Sequence of chain 1.A:
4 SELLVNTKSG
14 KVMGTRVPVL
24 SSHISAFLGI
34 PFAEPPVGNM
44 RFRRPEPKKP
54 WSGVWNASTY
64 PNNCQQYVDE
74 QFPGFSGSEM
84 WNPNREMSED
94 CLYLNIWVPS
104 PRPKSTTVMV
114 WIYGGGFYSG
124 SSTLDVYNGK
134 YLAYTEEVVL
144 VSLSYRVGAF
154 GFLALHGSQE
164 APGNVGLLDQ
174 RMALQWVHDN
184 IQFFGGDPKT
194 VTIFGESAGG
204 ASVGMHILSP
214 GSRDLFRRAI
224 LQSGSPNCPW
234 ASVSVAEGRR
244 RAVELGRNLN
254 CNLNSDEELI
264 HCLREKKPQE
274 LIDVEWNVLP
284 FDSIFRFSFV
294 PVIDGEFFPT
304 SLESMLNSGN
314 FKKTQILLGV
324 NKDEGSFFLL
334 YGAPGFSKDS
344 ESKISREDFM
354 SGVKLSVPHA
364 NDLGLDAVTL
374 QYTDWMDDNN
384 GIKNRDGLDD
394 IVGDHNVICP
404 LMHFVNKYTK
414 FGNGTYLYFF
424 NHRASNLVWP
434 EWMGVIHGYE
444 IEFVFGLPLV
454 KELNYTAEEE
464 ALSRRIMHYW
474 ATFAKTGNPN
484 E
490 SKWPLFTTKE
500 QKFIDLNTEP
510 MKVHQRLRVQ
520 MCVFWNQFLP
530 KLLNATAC

Binding-site contacts:
Ligand atom N1 contacts residue TYR130 of chain 1.A at 3.3 Å (h-bond).
Ligand atom C1 contacts residue GLY123 of chain 1.A at 4.0 Å.
Ligand atom C10 contacts residue TRP84 of chain 1.A at 3.8 Å (hydrophobic).
Ligand atom C9 contacts residue TRP84 of chain 1.A at 3.8 Å (hydrophobic).
Ligand atom C6 contacts residue GLU199 of chain 1.A at 3.5 Å.
Ligand atom C13 contacts residue TYR121 of chain 1.A at 3.7 Å (hydrophobic).
Ligand atom C2 contacts residue SER122 of chain 1.A at 3.9 Å.
Ligand atom O1 contacts residue GLY118 of chain 1.A at 4.1 Å.
Ligand atom C3 contacts residue TRP84 of chain 1.A at 3.9 Å (hydrophobic).
Ligand atom N1 contacts residue TRP84 of chain 1.A at 3.8 Å.
Ligand atom C1 contacts residue GLY118 of chain 1.A at 3.8 Å.
Ligand atom N1 contacts residue GLY118 of chain 1.A at 3.7 Å.
Ligand atom C2 contacts residue GLY123 of chain 1.A at 3.8 Å.
Ligand atom C2 contacts residue GLY118 of chain 1.A at 4.1 Å.
Ligand atom O1 contacts residue GLY123 of chain 1.A at 3.5 Å.
Ligand atom C2 contacts residue TRP84 of chain 1.A at 4.0 Å (hydrophobic).
Ligand atom C9 contacts residue HIS440 of chain 1.A at 3.0 Å.
Ligand atom C15 contacts residue TYR121 of chain 1.A at 3.7 Å (hydrophobic).
Ligand atom O1 contacts residue GLY117 of chain 1.A at 4.0 Å.
Ligand atom C15 contacts residue GLY118 of chain 1.A at 3.6 Å.
Ligand atom C14 contacts residue GLY118 of chain 1.A at 3.8 Å.
Ligand atom N1 contacts residue GLY117 of chain 1.A at 4.0 Å.
Ligand atom C1 contacts residue TYR130 of chain 1.A at 3.3 Å (hydrophobic).
Ligand atom N2 contacts residue TRP84 of chain 1.A at 3.9 Å.
Ligand atom O1 contacts residue TYR116 of chain 1.A at 3.9 Å.
Ligand atom C3 contacts residue SER122 of chain 1.A at 3.6 Å.
Ligand atom O1 contacts residue TYR130 of chain 1.A at 2.6 Å (h-bond).
Ligand atom C15 contacts residue GLY119 of chain 1.A at 3.4 Å.
Ligand atom C8 contacts residue HIS440 of chain 1.A at 3.6 Å.
Ligand atom C15 contacts residue PHE331 of chain 1.A at 4.0 Å (hydrophobic).
Ligand atom N2 contacts residue PHE330 of chain 1.A at 3.9 Å.
Ligand atom C8 contacts residue SER200 of chain 1.A at 4.1 Å.
Ligand atom C4 contacts residue GLY118 of chain 1.A at 3.9 Å.
Ligand atom C7 contacts residue HIS440 of chain 1.A at 3.7 Å.
Ligand atom C5 contacts residue GLY118 of chain 1.A at 3.8 Å.
Ligand atom C15 contacts residue PHE290 of chain 1.A at 4.0 Å (hydrophobic).
Ligand atom C10 contacts residue PHE330 of chain 1.A at 4.1 Å (hydrophobic).
Ligand atom C5 contacts residue TRP84 of chain 1.A at 3.9 Å (hydrophobic).
Ligand atom C1 contacts residue TRP84 of chain 1.A at 4.0 Å (hydrophobic).
Ligand atom C3 contacts residue GLY118 of chain 1.A at 4.0 Å.

A small-molecule ligand and the protein it binds are described below.
Small molecule (SMILES): C/C=C1\[C@H]2C=C(C)C[C@]1(N)c1ccc(=O)[nH]c1C2